Sequence of chain 1.C:
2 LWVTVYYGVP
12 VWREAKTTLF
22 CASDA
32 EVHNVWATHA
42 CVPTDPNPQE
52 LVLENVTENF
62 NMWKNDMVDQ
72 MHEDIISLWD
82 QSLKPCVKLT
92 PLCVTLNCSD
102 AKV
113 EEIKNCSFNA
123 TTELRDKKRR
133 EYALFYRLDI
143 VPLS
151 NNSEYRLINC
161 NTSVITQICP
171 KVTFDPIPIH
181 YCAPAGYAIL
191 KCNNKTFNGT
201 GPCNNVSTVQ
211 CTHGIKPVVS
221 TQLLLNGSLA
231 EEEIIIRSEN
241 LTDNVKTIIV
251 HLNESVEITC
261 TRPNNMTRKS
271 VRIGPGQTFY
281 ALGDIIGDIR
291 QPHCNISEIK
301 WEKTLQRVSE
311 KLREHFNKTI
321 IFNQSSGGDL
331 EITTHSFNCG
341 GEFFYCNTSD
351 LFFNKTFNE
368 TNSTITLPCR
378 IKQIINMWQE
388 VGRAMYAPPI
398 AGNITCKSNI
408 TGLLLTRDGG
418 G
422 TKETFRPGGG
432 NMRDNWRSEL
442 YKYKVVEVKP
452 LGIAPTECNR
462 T

A small-molecule ligand and the protein it binds are described below.
Small molecule (SMILES): CC(=O)N[C@H]1[C@H](O[C@H]2[C@H](O)[C@@H](NC(C)=O)CO[C@@H]2CO)O[C@H](CO)[C@@H](O)[C@@H]1O

Binding-site contacts:
Ligand atom C1 contacts residue GLU233 of chain 1.C at 4.4 Å.
Ligand atom O5 contacts residue GLU233 of chain 1.C at 3.6 Å.
Ligand atom C7 contacts residue ASN253 of chain 1.C at 3.8 Å.
Ligand atom N2 contacts residue GLU254 of chain 1.C at 4.1 Å.
Ligand atom O5 contacts residue GLU232 of chain 1.C at 3.8 Å.
Ligand atom C5 contacts residue ILE234 of chain 1.C at 4.4 Å (hydrophobic).
Ligand atom C3 contacts residue ASN253 of chain 1.C at 3.8 Å.
Ligand atom C1 contacts residue ASN253 of chain 1.C at 1.4 Å.
Ligand atom C6 contacts residue GLU233 of chain 1.C at 3.5 Å.
Ligand atom O4 contacts residue ARG307 of chain 1.C at 3.7 Å.
Ligand atom O5 contacts residue ASN253 of chain 1.C at 2.4 Å (h-bond).
Ligand atom C5 contacts residue ASN253 of chain 1.C at 3.7 Å.
Ligand atom C2 contacts residue ASN253 of chain 1.C at 2.5 Å.
Ligand atom O6 contacts residue ARG307 of chain 1.C at 4.4 Å.
Ligand atom C4 contacts residue ASN253 of chain 1.C at 4.3 Å.
Ligand atom C6 contacts residue ILE234 of chain 1.C at 4.1 Å (hydrophobic).
Ligand atom C1 contacts residue GLU232 of chain 1.C at 4.4 Å.
Ligand atom O5 contacts residue ILE234 of chain 1.C at 3.9 Å.
Ligand atom C3 contacts residue ARG307 of chain 1.C at 4.4 Å.
Ligand atom O7 contacts residue ASN253 of chain 1.C at 4.3 Å.
Ligand atom N2 contacts residue ASN253 of chain 1.C at 2.8 Å (h-bond).
Ligand atom O6 contacts residue GLU232 of chain 1.C at 4.3 Å.
Ligand atom O6 contacts residue GLU233 of chain 1.C at 3.0 Å (salt-bridge).